A protein and the small-molecule ligand that binds it are described below.
Small molecule (SMILES): CC(=O)N[C@@H]1[C@@H](O)[C@H](O)[C@@H](CO)O[C@H]1O

Sequence of chain 2.A:
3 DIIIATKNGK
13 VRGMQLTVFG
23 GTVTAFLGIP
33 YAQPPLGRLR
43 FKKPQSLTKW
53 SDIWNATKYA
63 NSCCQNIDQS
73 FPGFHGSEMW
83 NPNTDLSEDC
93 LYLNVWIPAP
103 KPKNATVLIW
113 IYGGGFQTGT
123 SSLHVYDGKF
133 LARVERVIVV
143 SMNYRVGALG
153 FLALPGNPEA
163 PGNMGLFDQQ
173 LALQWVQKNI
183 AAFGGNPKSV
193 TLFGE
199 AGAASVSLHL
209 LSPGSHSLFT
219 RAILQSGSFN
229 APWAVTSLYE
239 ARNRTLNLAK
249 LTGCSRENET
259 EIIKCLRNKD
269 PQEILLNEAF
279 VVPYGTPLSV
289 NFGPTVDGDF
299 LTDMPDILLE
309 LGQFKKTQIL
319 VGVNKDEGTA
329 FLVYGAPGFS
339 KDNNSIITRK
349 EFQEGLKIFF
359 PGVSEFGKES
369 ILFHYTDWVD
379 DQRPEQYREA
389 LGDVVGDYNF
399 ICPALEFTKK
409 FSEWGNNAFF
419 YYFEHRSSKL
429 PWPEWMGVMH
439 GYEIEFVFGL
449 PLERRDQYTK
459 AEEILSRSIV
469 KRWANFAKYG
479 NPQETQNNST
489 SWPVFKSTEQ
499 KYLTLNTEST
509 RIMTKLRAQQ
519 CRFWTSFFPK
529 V

Binding-site contacts:
Ligand atom O5 contacts residue ARG14 of chain 2.A at 4.3 Å.
Ligand atom C4 contacts residue ASN57 of chain 2.A at 4.2 Å.
Ligand atom C7 contacts residue ASN57 of chain 2.A at 3.2 Å.
Ligand atom C5 contacts residue ARG14 of chain 2.A at 4.4 Å.
Ligand atom C3 contacts residue ASN57 of chain 2.A at 3.6 Å.
Ligand atom N2 contacts residue ASN57 of chain 2.A at 2.6 Å (h-bond).
Ligand atom C5 contacts residue ASN57 of chain 2.A at 3.7 Å.
Ligand atom C1 contacts residue ASN57 of chain 2.A at 1.4 Å.
Ligand atom C8 contacts residue ASN57 of chain 2.A at 3.5 Å.
Ligand atom C2 contacts residue ASN57 of chain 2.A at 2.3 Å.
Ligand atom O5 contacts residue ASN57 of chain 2.A at 2.4 Å (h-bond).
Ligand atom C1 contacts residue ARG14 of chain 2.A at 3.8 Å.
Ligand atom O7 contacts residue ASN57 of chain 2.A at 4.0 Å.